Sequence of chain 1.A:
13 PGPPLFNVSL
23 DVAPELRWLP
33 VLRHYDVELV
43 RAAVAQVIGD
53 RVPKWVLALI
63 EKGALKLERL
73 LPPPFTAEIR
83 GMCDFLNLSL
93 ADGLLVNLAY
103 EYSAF

Binding-site contacts:
Ligand atom C17 contacts residue LEU80 of chain 1.B at 3.8 Å (hydrophobic).
Ligand atom C12 contacts residue TYR104 of chain 1.A at 3.5 Å (hydrophobic).
Ligand atom C8 contacts residue ALA83 of chain 1.B at 3.6 Å (hydrophobic).
Ligand atom C14 contacts residue GLU103 of chain 1.A at 3.8 Å.
Ligand atom C13 contacts residue TYR104 of chain 1.A at 3.6 Å (hydrophobic).
Ligand atom C18 contacts residue LEU80 of chain 1.B at 4.5 Å (hydrophobic).
Ligand atom C11 contacts residue LEU100 of chain 1.A at 4.0 Å (hydrophobic).
Ligand atom O1 contacts residue TRP76 of chain 1.B at 3.5 Å.
Ligand atom C7 contacts residue LEU80 of chain 1.B at 4.2 Å (hydrophobic).
Ligand atom C1 contacts residue TRP76 of chain 1.B at 3.5 Å (hydrophobic).
Ligand atom C8 contacts residue ILE118 of chain 1.B at 4.1 Å (hydrophobic).
Ligand atom C16 contacts residue LEU80 of chain 1.B at 3.7 Å (hydrophobic).
Ligand atom C15 contacts residue TRP76 of chain 1.B at 4.2 Å (hydrophobic).
Ligand atom C8 contacts residue ASN79 of chain 1.B at 3.8 Å.
Ligand atom C7 contacts residue ALA83 of chain 1.B at 4.1 Å (hydrophobic).
Ligand atom O1 contacts residue TYR104 of chain 1.A at 4.2 Å.
Ligand atom C2 contacts residue TRP76 of chain 1.B at 3.9 Å (hydrophobic).
Ligand atom C13 contacts residue GLU103 of chain 1.A at 3.4 Å.
Ligand atom C10 contacts residue LEU69 of chain 1.A at 3.9 Å (hydrophobic).
Ligand atom C7 contacts residue LEU84 of chain 1.B at 4.0 Å (hydrophobic).
Ligand atom C6 contacts residue LEU100 of chain 1.A at 4.3 Å (hydrophobic).
Ligand atom C13 contacts residue ASN79 of chain 1.B at 4.3 Å.
Ligand atom O2 contacts residue TRP76 of chain 1.B at 4.3 Å.
Ligand atom C14 contacts residue TYR104 of chain 1.A at 3.4 Å (hydrophobic).
Ligand atom C15 contacts residue TYR104 of chain 1.A at 4.3 Å (hydrophobic).
Ligand atom C8 contacts residue GLU103 of chain 1.A at 4.2 Å.
Ligand atom C14 contacts residue ASN79 of chain 1.B at 4.4 Å.

Sequence of chain 1.B:
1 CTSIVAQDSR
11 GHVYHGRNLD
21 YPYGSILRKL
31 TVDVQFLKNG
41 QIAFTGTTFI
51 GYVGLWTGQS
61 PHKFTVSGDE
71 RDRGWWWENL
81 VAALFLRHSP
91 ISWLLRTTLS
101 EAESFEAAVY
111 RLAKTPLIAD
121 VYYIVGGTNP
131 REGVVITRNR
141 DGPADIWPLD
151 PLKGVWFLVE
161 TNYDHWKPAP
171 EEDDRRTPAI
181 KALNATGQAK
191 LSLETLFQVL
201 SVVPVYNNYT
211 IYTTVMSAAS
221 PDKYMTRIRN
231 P

The protein below binds the small molecule below.
Small molecule (SMILES): CC(C)(C)CC(C)(C)c1ccc(OCCOCCO)cc1